Sequence of chain 1.A:
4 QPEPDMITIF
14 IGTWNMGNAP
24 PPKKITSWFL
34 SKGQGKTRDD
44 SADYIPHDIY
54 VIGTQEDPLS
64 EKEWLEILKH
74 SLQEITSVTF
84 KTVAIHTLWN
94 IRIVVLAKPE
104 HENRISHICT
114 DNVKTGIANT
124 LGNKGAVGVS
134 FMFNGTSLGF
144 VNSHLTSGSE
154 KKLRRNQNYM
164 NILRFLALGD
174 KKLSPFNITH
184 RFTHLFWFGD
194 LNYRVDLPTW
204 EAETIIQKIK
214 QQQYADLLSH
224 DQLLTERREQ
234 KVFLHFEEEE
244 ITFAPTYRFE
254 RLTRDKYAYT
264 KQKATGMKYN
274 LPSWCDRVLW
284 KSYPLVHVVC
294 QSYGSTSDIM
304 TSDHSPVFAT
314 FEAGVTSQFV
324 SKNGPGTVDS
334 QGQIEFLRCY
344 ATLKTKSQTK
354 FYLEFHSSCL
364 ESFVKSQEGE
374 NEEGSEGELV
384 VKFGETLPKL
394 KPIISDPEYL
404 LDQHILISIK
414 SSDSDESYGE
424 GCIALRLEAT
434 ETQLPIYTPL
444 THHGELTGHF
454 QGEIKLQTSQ

Binding-site contacts:
Ligand atom C11 contacts residue ARG231 of chain 1.A at 3.5 Å.
Ligand atom C3 contacts residue GLU240 of chain 1.A at 3.9 Å.
Ligand atom C11 contacts residue LEU227 of chain 1.A at 4.3 Å (hydrophobic).
Ligand atom C8 contacts residue ARG230 of chain 1.A at 4.2 Å.
Ligand atom C2 contacts residue GLU240 of chain 1.A at 3.8 Å.
Ligand atom C12 contacts residue ARG231 of chain 1.A at 3.3 Å.
Ligand atom C10 contacts residue ARG230 of chain 1.A at 3.8 Å.
Ligand atom C9 contacts residue ARG231 of chain 1.A at 3.7 Å.
Ligand atom C9 contacts residue ARG230 of chain 1.A at 3.7 Å.
Ligand atom C10 contacts residue LEU227 of chain 1.A at 3.8 Å (hydrophobic).
Ligand atom C10 contacts residue ARG231 of chain 1.A at 3.8 Å.
Ligand atom C7 contacts residue ARG231 of chain 1.A at 4.4 Å.

The small molecule below binds the protein below.
Small molecule (SMILES): CC(=O)N1CCN(CCCc2ccccc2)CC1